Sequence of chain 2.A:
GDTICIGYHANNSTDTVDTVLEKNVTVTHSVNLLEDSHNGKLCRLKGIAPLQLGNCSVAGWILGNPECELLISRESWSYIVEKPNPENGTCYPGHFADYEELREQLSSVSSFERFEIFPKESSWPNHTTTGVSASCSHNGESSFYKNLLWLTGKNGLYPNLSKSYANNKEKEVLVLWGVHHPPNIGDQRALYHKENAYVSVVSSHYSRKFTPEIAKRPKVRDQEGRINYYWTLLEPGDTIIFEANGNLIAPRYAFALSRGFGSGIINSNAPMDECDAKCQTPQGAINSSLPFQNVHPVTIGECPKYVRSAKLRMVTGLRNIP

Binding-site contacts:
Ligand atom C5 contacts residue ASN15 of chain 2.A at 3.6 Å.
Ligand atom N2 contacts residue ASN15 of chain 2.A at 3.0 Å (h-bond).
Ligand atom C7 contacts residue ASN15 of chain 2.A at 3.5 Å.
Ligand atom O5 contacts residue ASN15 of chain 2.A at 2.3 Å (h-bond).
Ligand atom C4 contacts residue ASN15 of chain 2.A at 4.2 Å.
Ligand atom O7 contacts residue ASN15 of chain 2.A at 3.7 Å.
Ligand atom C3 contacts residue ASN15 of chain 2.A at 3.8 Å.
Ligand atom C2 contacts residue ASN15 of chain 2.A at 2.5 Å.
Ligand atom C1 contacts residue ASN15 of chain 2.A at 1.4 Å.

The protein below binds the small molecule below.
Small molecule (SMILES): CC(=O)N[C@@H]1[C@@H](O)[C@H](O)[C@@H](CO)O[C@H]1O